Sequence of chain 1.A:
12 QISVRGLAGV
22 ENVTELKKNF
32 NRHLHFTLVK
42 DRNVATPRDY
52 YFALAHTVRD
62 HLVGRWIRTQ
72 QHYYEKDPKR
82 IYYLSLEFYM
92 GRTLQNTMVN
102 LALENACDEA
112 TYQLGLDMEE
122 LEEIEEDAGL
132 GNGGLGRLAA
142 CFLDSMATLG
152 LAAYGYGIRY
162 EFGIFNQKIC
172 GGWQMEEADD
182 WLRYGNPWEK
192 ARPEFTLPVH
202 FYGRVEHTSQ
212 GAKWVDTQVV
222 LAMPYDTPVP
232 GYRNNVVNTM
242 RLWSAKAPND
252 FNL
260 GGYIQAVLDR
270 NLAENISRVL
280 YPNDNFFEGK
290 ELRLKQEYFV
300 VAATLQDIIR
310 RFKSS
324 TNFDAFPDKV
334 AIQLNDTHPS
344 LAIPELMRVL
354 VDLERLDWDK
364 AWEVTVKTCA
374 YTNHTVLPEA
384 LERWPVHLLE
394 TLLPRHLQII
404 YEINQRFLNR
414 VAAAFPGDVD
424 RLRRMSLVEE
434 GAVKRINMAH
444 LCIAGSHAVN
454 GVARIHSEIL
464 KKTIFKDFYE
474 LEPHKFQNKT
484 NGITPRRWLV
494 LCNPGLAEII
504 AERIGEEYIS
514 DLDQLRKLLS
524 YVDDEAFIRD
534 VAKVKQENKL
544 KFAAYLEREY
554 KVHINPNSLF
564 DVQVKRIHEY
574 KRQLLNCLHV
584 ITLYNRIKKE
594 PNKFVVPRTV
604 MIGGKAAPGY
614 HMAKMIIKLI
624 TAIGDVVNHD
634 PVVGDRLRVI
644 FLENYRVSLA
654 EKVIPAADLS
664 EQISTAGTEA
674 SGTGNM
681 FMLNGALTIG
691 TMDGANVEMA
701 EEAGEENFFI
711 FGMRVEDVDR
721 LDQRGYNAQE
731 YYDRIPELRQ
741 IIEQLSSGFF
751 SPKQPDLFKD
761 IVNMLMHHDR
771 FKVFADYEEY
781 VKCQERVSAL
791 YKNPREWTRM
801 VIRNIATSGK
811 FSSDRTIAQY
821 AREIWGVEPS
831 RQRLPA

A small-molecule ligand and the protein it binds are described below.
Small molecule (SMILES): Cc1ccc(/C=N/NC(=S)N[C@@H]2O[C@H](CO)[C@@H](O)[C@H](O)[C@H]2O)cc1

Binding-site contacts:
Ligand atom C14 contacts residue VAL40 of chain 2.A at 3.4 Å (hydrophobic).
Ligand atom C11 contacts residue TRP189 of chain 1.A at 3.9 Å (hydrophobic).
Ligand atom C12 contacts residue ARG60 of chain 1.A at 3.9 Å.
Ligand atom C8 contacts residue ARG60 of chain 1.A at 3.4 Å.
Ligand atom C12 contacts residue TRP67 of chain 1.A at 3.8 Å (hydrophobic).
Ligand atom C9 contacts residue ARG60 of chain 1.A at 3.5 Å.
Ligand atom N2 contacts residue THR38 of chain 2.A at 2.7 Å (h-bond).
Ligand atom C10 contacts residue ARG60 of chain 1.A at 3.7 Å.
Ligand atom N1 contacts residue LYS191 of chain 1.A at 3.8 Å.
Ligand atom O2 contacts residue GLU190 of chain 1.A at 3.7 Å.
Ligand atom O3 contacts residue GLU190 of chain 1.A at 2.9 Å (salt-bridge).
Ligand atom C9 contacts residue VAL40 of chain 2.A at 3.6 Å (hydrophobic).
Ligand atom O2 contacts residue ALA192 of chain 1.A at 2.7 Å (h-bond).
Ligand atom C15 contacts residue TRP67 of chain 1.A at 3.8 Å (hydrophobic).
Ligand atom S1 contacts residue THR38 of chain 2.A at 3.9 Å.
Ligand atom C15 contacts residue PRO229 of chain 1.A at 3.5 Å (hydrophobic).
Ligand atom N1 contacts residue GLU190 of chain 1.A at 3.5 Å (salt-bridge).
Ligand atom C13 contacts residue ARG60 of chain 1.A at 3.7 Å.
Ligand atom N3 contacts residue LYS191 of chain 1.A at 3.4 Å.
Ligand atom N2 contacts residue LYS191 of chain 1.A at 3.3 Å.
Ligand atom O3 contacts residue TYR226 of chain 1.A at 3.3 Å.
Ligand atom O2 contacts residue LYS191 of chain 1.A at 3.5 Å.
Ligand atom C11 contacts residue PRO188 of chain 1.A at 3.8 Å (hydrophobic).
Ligand atom C6 contacts residue ASN187 of chain 1.A at 3.8 Å.
Ligand atom C8 contacts residue THR38 of chain 2.A at 3.3 Å.
Ligand atom N3 contacts residue THR38 of chain 2.A at 3.4 Å (h-bond).
Ligand atom C2 contacts residue GLU190 of chain 1.A at 3.4 Å.
Ligand atom N2 contacts residue ARG60 of chain 1.A at 3.7 Å.
Ligand atom C7 contacts residue LYS191 of chain 1.A at 3.5 Å.
Ligand atom C10 contacts residue GLU190 of chain 1.A at 3.5 Å.
Ligand atom C13 contacts residue VAL64 of chain 1.A at 3.5 Å (hydrophobic).
Ligand atom N3 contacts residue ARG60 of chain 1.A at 3.4 Å (salt-bridge).
Ligand atom C7 contacts residue THR38 of chain 2.A at 3.7 Å.
Ligand atom C10 contacts residue PRO188 of chain 1.A at 3.9 Å (hydrophobic).
Ligand atom C14 contacts residue ARG60 of chain 1.A at 3.5 Å.
Ligand atom C8 contacts residue VAL40 of chain 2.A at 3.6 Å (hydrophobic).
Ligand atom C15 contacts residue LEU63 of chain 1.A at 3.7 Å (hydrophobic).
Ligand atom C14 contacts residue VAL64 of chain 1.A at 3.9 Å (hydrophobic).
Ligand atom C8 contacts residue LYS191 of chain 1.A at 3.9 Å.
Ligand atom C14 contacts residue PHE37 of chain 2.A at 3.7 Å (hydrophobic).

Sequence of chain 2.A:
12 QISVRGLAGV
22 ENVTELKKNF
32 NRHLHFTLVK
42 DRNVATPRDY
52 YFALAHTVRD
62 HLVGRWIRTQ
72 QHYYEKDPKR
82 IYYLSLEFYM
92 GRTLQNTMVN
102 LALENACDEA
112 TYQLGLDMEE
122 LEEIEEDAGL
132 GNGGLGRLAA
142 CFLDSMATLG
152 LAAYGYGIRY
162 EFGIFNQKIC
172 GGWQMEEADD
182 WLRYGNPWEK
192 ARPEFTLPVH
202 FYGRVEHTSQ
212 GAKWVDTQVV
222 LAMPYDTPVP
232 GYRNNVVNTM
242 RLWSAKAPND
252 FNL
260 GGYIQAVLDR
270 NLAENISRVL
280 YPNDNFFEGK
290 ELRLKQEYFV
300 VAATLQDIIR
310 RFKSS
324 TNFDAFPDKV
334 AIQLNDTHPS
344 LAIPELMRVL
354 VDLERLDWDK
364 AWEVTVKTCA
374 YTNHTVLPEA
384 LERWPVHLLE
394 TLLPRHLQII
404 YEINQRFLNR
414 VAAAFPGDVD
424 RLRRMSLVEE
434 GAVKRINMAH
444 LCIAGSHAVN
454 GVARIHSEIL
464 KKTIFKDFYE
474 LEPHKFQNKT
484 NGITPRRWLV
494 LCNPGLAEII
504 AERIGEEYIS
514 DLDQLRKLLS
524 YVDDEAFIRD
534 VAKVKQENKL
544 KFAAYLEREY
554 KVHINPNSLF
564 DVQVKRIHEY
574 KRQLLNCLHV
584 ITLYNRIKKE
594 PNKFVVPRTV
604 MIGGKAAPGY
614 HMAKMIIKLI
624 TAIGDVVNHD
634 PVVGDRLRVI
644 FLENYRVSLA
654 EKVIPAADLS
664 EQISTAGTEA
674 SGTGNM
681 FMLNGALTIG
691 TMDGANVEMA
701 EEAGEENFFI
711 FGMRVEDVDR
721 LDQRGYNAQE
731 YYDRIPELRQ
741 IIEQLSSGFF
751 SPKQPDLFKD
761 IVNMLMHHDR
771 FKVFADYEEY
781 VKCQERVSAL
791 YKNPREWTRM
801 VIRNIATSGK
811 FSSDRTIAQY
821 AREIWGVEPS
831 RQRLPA